This small molecule binds to this protein.
Small molecule (SMILES): C[C@@H]1C[C@H]2[C@@H]3CCC4=CC(=O)C=C[C@]4(C)[C@@]3(F)[C@@H](O)C[C@]2(C)[C@@]1(O)C(=O)CO

Binding-site contacts:
Ligand atom C4 contacts residue MET107 of chain 1.G at 3.6 Å (hydrophobic).
Ligand atom C19 contacts residue GLY70 of chain 1.G at 3.8 Å.
Ligand atom C15 contacts residue LEU235 of chain 1.G at 3.7 Å (hydrophobic).
Ligand atom O3 contacts residue MET63 of chain 1.G at 3.1 Å.
Ligand atom C12 contacts residue ASN67 of chain 1.G at 2.9 Å.
Ligand atom C21 contacts residue MET63 of chain 1.G at 3.8 Å (hydrophobic).
Ligand atom O3 contacts residue GLN145 of chain 1.G at 3.1 Å (h-bond).
Ligand atom O5 contacts residue ASN67 of chain 1.G at 3.6 Å (h-bond).
Ligand atom C1 contacts residue GLY70 of chain 1.G at 3.4 Å.
Ligand atom C3 contacts residue GLN73 of chain 1.G at 3.2 Å.
Ligand atom O4 contacts residue CYS239 of chain 1.G at 3.2 Å.
Ligand atom O5 contacts residue THR242 of chain 1.G at 2.6 Å (h-bond).
Ligand atom C18 contacts residue ASN67 of chain 1.G at 3.1 Å.
Ligand atom O5 contacts residue PHE252 of chain 1.G at 3.7 Å.
Ligand atom C11 contacts residue ASN67 of chain 1.G at 3.5 Å.
Ligand atom C19 contacts residue TRP103 of chain 1.G at 3.8 Å (hydrophobic).
Ligand atom C18 contacts residue CYS239 of chain 1.G at 3.8 Å (hydrophobic).
Ligand atom C13 contacts residue ASN67 of chain 1.G at 3.6 Å.
Ligand atom O4 contacts residue TYR238 of chain 1.G at 3.6 Å.
Ligand atom C21 contacts residue THR242 of chain 1.G at 3.6 Å.
Ligand atom C6 contacts residue MET107 of chain 1.G at 3.5 Å (hydrophobic).
Ligand atom O5 contacts residue ILE250 of chain 1.G at 3.4 Å.
Ligand atom C20 contacts residue THR242 of chain 1.G at 3.5 Å.
Ligand atom C5 contacts residue MET107 of chain 1.G at 3.6 Å (hydrophobic).
Ligand atom O1 contacts residue ARG114 of chain 1.G at 2.9 Å (salt-bridge).
Ligand atom O1 contacts residue GLN73 of chain 1.G at 3.0 Å (h-bond).
Ligand atom O2 contacts residue LEU66 of chain 1.G at 3.7 Å.
Ligand atom C11 contacts residue LEU66 of chain 1.G at 3.8 Å (hydrophobic).
Ligand atom O1 contacts residue LEU111 of chain 1.G at 3.6 Å.
Ligand atom C21 contacts residue ASN67 of chain 1.G at 3.3 Å.
Ligand atom C15 contacts residue MET104 of chain 1.G at 3.6 Å (hydrophobic).
Ligand atom O4 contacts residue THR242 of chain 1.G at 2.8 Å (h-bond).
Ligand atom C22 contacts residue GLN145 of chain 1.G at 3.0 Å.
Ligand atom C2 contacts residue GLN73 of chain 1.G at 3.0 Å.
Ligand atom C6 contacts residue MET104 of chain 1.G at 3.6 Å (hydrophobic).
Ligand atom O2 contacts residue ASN67 of chain 1.G at 3.0 Å (h-bond).
Ligand atom C1 contacts residue LEU66 of chain 1.G at 3.8 Å (hydrophobic).
Ligand atom C7 contacts residue MET149 of chain 1.G at 3.2 Å (hydrophobic).
Ligand atom F1 contacts residue PHE126 of chain 1.G at 3.1 Å.
Ligand atom C7 contacts residue MET104 of chain 1.G at 3.5 Å (hydrophobic).

Sequence of chain 1.G:
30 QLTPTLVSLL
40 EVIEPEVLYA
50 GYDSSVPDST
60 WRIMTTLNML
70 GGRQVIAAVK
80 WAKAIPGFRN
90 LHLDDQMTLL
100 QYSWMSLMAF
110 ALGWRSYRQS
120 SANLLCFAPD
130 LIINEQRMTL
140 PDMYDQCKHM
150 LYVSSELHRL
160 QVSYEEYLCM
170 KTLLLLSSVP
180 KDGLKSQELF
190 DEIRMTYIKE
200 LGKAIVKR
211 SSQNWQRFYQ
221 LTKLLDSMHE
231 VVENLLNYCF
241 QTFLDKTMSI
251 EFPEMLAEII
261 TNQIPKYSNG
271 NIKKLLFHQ